This protein binds this small molecule.
Small molecule (SMILES): CNCCC[C@H](NC(=O)[C@H](CCCN=C(N)N)NC(=O)[C@H](C)NC(=O)[C@@H](N)CCCN=C(N)N)C(=O)N[C@@H](CCCN=C(N)N)C(=O)N[C@@H](Cc1cnc[nH]1)CN1CCC[C@H]1C(=O)N[C@@H](CO)C(=O)NCC=O

Binding-site contacts:
Ligand atom C contacts residue GLY203 of chain 1.A at 3.6 Å.
Ligand atom CE1 contacts residue GLU243 of chain 1.A at 3.5 Å.
Ligand atom CG contacts residue PHE130 of chain 1.A at 3.5 Å (hydrophobic).
Ligand atom CB contacts residue THR204 of chain 1.A at 3.6 Å.
Ligand atom N contacts residue ASP202 of chain 1.A at 3.4 Å (salt-bridge).
Ligand atom CD contacts residue THR134 of chain 1.A at 3.6 Å.
Ligand atom NE2 contacts residue GLU243 of chain 1.A at 2.5 Å (salt-bridge).
Ligand atom C contacts residue PHE130 of chain 1.A at 3.6 Å (hydrophobic).
Ligand atom CG contacts residue VAL206 of chain 1.A at 3.6 Å (hydrophobic).
Ligand atom C contacts residue ASP202 of chain 1.A at 3.6 Å.
Ligand atom CB contacts residue ASP239 of chain 1.A at 3.6 Å.
Ligand atom NH1 contacts residue ASP170 of chain 1.A at 3.7 Å.
Ligand atom CZ contacts residue PHE130 of chain 1.A at 3.6 Å (hydrophobic).
Ligand atom OG contacts residue LYS169 of chain 1.A at 3.3 Å (salt-bridge).
Ligand atom CG contacts residue GLU171 of chain 1.A at 3.4 Å.
Ligand atom N contacts residue PHE130 of chain 1.A at 3.6 Å.
Ligand atom CE1 contacts residue ILE240 of chain 1.A at 3.5 Å (hydrophobic).
Ligand atom N contacts residue GLY203 of chain 1.A at 3.0 Å (h-bond).
Ligand atom CD contacts residue GLU171 of chain 1.A at 3.5 Å.
Ligand atom NH1 contacts residue ASP239 of chain 1.A at 3.1 Å (salt-bridge).
Ligand atom CB contacts residue GLU171 of chain 1.A at 3.4 Å.
Ligand atom CD contacts residue GLY238 of chain 1.A at 3.6 Å.
Ligand atom CA contacts residue GLY203 of chain 1.A at 3.5 Å.
Ligand atom NH2 contacts residue ASP131 of chain 1.A at 3.1 Å (salt-bridge).
Ligand atom OG contacts residue THR204 of chain 1.A at 3.3 Å (h-bond).
Ligand atom NH2 contacts residue PHE130 of chain 1.A at 2.9 Å (h-bond).
Ligand atom NH2 contacts residue ILE133 of chain 1.A at 3.6 Å.
Ligand atom NE contacts residue THR134 of chain 1.A at 2.8 Å (h-bond).
Ligand atom NH1 contacts residue ASP234 of chain 1.A at 3.0 Å (salt-bridge).
Ligand atom NH2 contacts residue ASP170 of chain 1.A at 2.9 Å (salt-bridge).
Ligand atom NH1 contacts residue GLU171 of chain 1.A at 2.9 Å (salt-bridge).
Ligand atom NH1 contacts residue GLY238 of chain 1.A at 3.5 Å (h-bond).
Ligand atom N contacts residue GLU171 of chain 1.A at 3.1 Å (salt-bridge).
Ligand atom CB contacts residue ASP167 of chain 1.A at 3.4 Å.
Ligand atom OG contacts residue ASP167 of chain 1.A at 2.6 Å (salt-bridge).
Ligand atom CD2 contacts residue GLU243 of chain 1.A at 3.3 Å.
Ligand atom CA contacts residue ASP239 of chain 1.A at 3.6 Å.
Ligand atom O contacts residue PHE130 of chain 1.A at 3.5 Å.
Ligand atom CG contacts residue ASP239 of chain 1.A at 3.7 Å.
Ligand atom NH2 contacts residue ASP128 of chain 1.A at 2.9 Å (salt-bridge).

Sequence of chain 1.A:
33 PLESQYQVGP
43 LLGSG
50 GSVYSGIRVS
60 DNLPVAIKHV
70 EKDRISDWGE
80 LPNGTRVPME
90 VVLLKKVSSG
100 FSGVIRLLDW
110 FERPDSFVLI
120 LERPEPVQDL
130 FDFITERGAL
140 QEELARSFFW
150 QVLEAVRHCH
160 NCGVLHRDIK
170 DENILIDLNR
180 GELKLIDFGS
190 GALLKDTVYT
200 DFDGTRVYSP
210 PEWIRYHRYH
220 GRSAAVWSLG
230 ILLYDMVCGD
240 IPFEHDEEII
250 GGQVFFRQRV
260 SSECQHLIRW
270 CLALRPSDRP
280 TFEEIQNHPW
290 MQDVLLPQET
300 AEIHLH